Sequence of chain 2.A:
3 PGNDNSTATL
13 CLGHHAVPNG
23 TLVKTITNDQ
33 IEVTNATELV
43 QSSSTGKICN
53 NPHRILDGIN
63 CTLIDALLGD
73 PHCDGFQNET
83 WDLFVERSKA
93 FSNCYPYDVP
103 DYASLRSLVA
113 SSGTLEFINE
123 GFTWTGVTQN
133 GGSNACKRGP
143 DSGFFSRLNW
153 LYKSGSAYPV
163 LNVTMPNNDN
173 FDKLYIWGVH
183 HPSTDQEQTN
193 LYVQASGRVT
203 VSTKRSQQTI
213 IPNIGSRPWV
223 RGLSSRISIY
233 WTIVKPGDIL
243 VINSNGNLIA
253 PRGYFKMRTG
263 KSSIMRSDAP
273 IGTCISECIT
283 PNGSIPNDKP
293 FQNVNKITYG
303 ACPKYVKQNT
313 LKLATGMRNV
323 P

Sequence of chain 2.B:
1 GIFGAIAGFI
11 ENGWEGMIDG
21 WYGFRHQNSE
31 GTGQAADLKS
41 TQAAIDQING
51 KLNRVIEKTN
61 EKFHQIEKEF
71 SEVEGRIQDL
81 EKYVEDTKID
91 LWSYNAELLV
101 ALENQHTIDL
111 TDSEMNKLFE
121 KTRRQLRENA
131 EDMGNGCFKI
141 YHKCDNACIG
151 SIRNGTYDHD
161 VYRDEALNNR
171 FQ

Binding-site contacts:
Ligand atom C1 contacts residue VAL296 of chain 2.A at 3.5 Å (hydrophobic).
Ligand atom C3 contacts residue ASN284 of chain 2.A at 3.8 Å.
Ligand atom C7 contacts residue ASN284 of chain 2.A at 3.0 Å.
Ligand atom N2 contacts residue ASN284 of chain 2.A at 2.9 Å (h-bond).
Ligand atom C8 contacts residue VAL296 of chain 2.A at 4.2 Å (hydrophobic).
Ligand atom C7 contacts residue VAL296 of chain 2.A at 4.4 Å (hydrophobic).
Ligand atom C5 contacts residue VAL296 of chain 2.A at 4.5 Å (hydrophobic).
Ligand atom O7 contacts residue ASN284 of chain 2.A at 2.8 Å (h-bond).
Ligand atom O6 contacts residue ASN297 of chain 2.A at 3.6 Å (h-bond).
Ligand atom C3 contacts residue VAL296 of chain 2.A at 4.1 Å (hydrophobic).
Ligand atom O6 contacts residue GLU69 of chain 2.B at 4.1 Å.
Ligand atom C8 contacts residue SER44 of chain 2.A at 3.5 Å.
Ligand atom C8 contacts residue GLU69 of chain 2.B at 3.8 Å.
Ligand atom C5 contacts residue ASN297 of chain 2.A at 4.0 Å.
Ligand atom C1 contacts residue ASN297 of chain 2.A at 4.3 Å.
Ligand atom C8 contacts residue ASN284 of chain 2.A at 4.3 Å.
Ligand atom O6 contacts residue ASN284 of chain 2.A at 4.5 Å.
Ligand atom C2 contacts residue VAL296 of chain 2.A at 4.0 Å (hydrophobic).
Ligand atom C8 contacts residue LYS298 of chain 2.A at 3.9 Å.
Ligand atom C4 contacts residue ASN284 of chain 2.A at 4.2 Å.
Ligand atom C6 contacts residue ASN297 of chain 2.A at 4.2 Å.
Ligand atom N2 contacts residue VAL296 of chain 2.A at 3.8 Å.
Ligand atom C1 contacts residue ASN284 of chain 2.A at 1.4 Å.
Ligand atom O5 contacts residue VAL296 of chain 2.A at 4.4 Å.
Ligand atom C2 contacts residue ASN284 of chain 2.A at 2.4 Å.
Ligand atom O5 contacts residue ASN284 of chain 2.A at 2.4 Å (h-bond).
Ligand atom O5 contacts residue ASN297 of chain 2.A at 3.9 Å.
Ligand atom C5 contacts residue ASN284 of chain 2.A at 3.7 Å.

A protein and the small-molecule ligand that binds it are described below.
Small molecule (SMILES): CC(=O)N[C@H]1[C@H](O[C@H]2[C@H](O)[C@@H](NC(C)=O)CO[C@@H]2CO)O[C@H](CO)[C@@H](O)[C@@H]1O